Binding-site contacts:
Ligand atom C5 contacts residue PHE32 of chain 1.C at 4.1 Å (hydrophobic).
Ligand atom C6 contacts residue PHE32 of chain 1.C at 3.6 Å (hydrophobic).
Ligand atom C contacts residue ARG53 of chain 1.C at 4.2 Å.
Ligand atom C contacts residue LEU29 of chain 1.C at 4.3 Å (hydrophobic).
Ligand atom O2 contacts residue LEU55 of chain 1.C at 3.8 Å.
Ligand atom N contacts residue LEU55 of chain 1.C at 3.9 Å.
Ligand atom CT contacts residue LEU55 of chain 1.C at 3.9 Å (hydrophobic).
Ligand atom O2 contacts residue ARG58 of chain 1.C at 2.9 Å (salt-bridge).
Ligand atom C5 contacts residue ILE51 of chain 1.C at 4.1 Å (hydrophobic).
Ligand atom O1 contacts residue LEU55 of chain 1.C at 4.2 Å.
Ligand atom C5 contacts residue LEU29 of chain 1.C at 4.3 Å (hydrophobic).
Ligand atom O2 contacts residue LYS33 of chain 1.C at 3.6 Å.
Ligand atom C contacts residue LEU55 of chain 1.C at 4.0 Å (hydrophobic).
Ligand atom O1 contacts residue PRO56 of chain 1.C at 4.4 Å.
Ligand atom CB contacts residue LEU29 of chain 1.C at 4.1 Å (hydrophobic).
Ligand atom C6 contacts residue LEU29 of chain 1.C at 4.0 Å (hydrophobic).
Ligand atom C1 contacts residue LEU29 of chain 1.C at 3.8 Å (hydrophobic).
Ligand atom C4 contacts residue LG31 of chain 1.L at 4.0 Å.
Ligand atom CT contacts residue LYS33 of chain 1.C at 4.0 Å.
Ligand atom CA contacts residue ARG53 of chain 1.C at 3.9 Å.
Ligand atom O2 contacts residue PHE32 of chain 1.C at 3.3 Å.
Ligand atom C6 contacts residue LEU55 of chain 1.C at 4.0 Å (hydrophobic).
Ligand atom O1 contacts residue ARG58 of chain 1.C at 2.7 Å (salt-bridge).
Ligand atom C4 contacts residue ILE51 of chain 1.C at 3.8 Å (hydrophobic).
Ligand atom C3 contacts residue LEU29 of chain 1.C at 4.3 Å (hydrophobic).
Ligand atom O contacts residue ARG53 of chain 1.C at 3.3 Å (salt-bridge).
Ligand atom CB contacts residue LYS33 of chain 1.C at 4.3 Å.
Ligand atom CA contacts residue LEU55 of chain 1.C at 4.3 Å (hydrophobic).
Ligand atom CG contacts residue LEU29 of chain 1.C at 3.8 Å (hydrophobic).
Ligand atom N4 contacts residue LG31 of chain 1.L at 3.5 Å.
Ligand atom N4 contacts residue ILE51 of chain 1.C at 3.8 Å.
Ligand atom C3 contacts residue ILE51 of chain 1.C at 4.1 Å (hydrophobic).
Ligand atom O1 contacts residue LYS33 of chain 1.C at 3.6 Å.
Ligand atom C5 contacts residue LG31 of chain 1.L at 3.8 Å.
Ligand atom N contacts residue PHE32 of chain 1.C at 4.2 Å.
Ligand atom CT contacts residue ARG58 of chain 1.C at 3.5 Å.
Ligand atom C2 contacts residue LEU29 of chain 1.C at 4.0 Å (hydrophobic).
Ligand atom OE2 contacts residue ARG53 of chain 1.C at 3.5 Å (salt-bridge).
Ligand atom C1 contacts residue LEU55 of chain 1.C at 4.2 Å (hydrophobic).
Ligand atom CD contacts residue ARG53 of chain 1.C at 4.0 Å.

Sequence of chain 1.C:
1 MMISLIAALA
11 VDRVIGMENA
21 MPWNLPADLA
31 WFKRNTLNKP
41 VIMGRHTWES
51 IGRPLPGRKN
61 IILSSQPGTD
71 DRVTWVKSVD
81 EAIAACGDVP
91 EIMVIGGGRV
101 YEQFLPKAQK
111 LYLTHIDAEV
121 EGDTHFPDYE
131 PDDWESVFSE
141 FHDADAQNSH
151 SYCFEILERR

A small-molecule ligand and the protein it binds are described below.
Small molecule (SMILES): Nc1ccc(C(=O)N[C@@H](CCC(=O)O)C(=O)O)cc1